Sequence of chain 3.A:
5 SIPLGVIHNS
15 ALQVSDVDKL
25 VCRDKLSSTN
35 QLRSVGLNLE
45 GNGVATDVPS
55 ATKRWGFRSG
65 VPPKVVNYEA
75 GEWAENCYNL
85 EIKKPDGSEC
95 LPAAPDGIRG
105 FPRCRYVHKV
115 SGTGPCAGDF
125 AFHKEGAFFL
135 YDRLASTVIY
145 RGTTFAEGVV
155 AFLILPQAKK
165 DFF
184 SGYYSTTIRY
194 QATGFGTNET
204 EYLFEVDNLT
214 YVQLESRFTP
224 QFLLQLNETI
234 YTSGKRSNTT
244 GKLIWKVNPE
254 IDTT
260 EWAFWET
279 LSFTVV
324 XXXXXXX

Sequence of chain 2.B:
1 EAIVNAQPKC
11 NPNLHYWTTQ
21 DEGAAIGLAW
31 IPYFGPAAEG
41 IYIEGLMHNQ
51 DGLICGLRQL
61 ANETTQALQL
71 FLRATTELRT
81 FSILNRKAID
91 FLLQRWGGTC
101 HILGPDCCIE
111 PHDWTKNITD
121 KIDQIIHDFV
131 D

The protein below binds the small molecule below.
Small molecule (SMILES): CC(=O)N[C@H]1[C@H](O[C@H]2[C@H](O)[C@@H](NC(C)=O)CO[C@@H]2CO)O[C@H](CO)[C@@H](O[C@@H]2O[C@H](CO)[C@@H](O)[C@H](O)[C@@H]2O)[C@@H]1O

Sequence of chain 3.B:
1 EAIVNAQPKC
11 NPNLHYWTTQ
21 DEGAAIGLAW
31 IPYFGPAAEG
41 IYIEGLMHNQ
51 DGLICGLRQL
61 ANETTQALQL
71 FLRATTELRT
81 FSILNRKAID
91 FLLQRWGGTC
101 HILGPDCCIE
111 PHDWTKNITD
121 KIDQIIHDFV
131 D

Binding-site contacts:
Ligand atom C6 contacts residue GLN7 of chain 3.B at 3.5 Å.
Ligand atom O6 contacts residue GLN7 of chain 3.B at 2.6 Å (h-bond).
Ligand atom O3 contacts residue GLU129 of chain 3.A at 4.0 Å.
Ligand atom C2 contacts residue GOL1 of chain 3.K at 3.8 Å.
Ligand atom O7 contacts residue ALA131 of chain 3.A at 4.1 Å.
Ligand atom C7 contacts residue ASN62 of chain 3.B at 3.6 Å.
Ligand atom C8 contacts residue GLU129 of chain 3.A at 3.4 Å.
Ligand atom O7 contacts residue LEU43 of chain 3.A at 3.9 Å.
Ligand atom N2 contacts residue GOL1 of chain 3.K at 3.1 Å (h-bond).
Ligand atom C6 contacts residue ALA6 of chain 3.B at 4.0 Å (hydrophobic).
Ligand atom O6 contacts residue GLU129 of chain 3.A at 4.2 Å.
Ligand atom C2 contacts residue ASN62 of chain 3.B at 2.4 Å.
Ligand atom C5 contacts residue GOL1 of chain 3.K at 4.0 Å.
Ligand atom O6 contacts residue PRO8 of chain 3.B at 3.6 Å.
Ligand atom C8 contacts residue THR65 of chain 3.B at 3.6 Å.
Ligand atom C8 contacts residue GLY130 of chain 3.A at 3.9 Å.
Ligand atom C3 contacts residue GOL1 of chain 3.K at 3.6 Å.
Ligand atom O7 contacts residue ASN62 of chain 3.B at 3.9 Å.
Ligand atom C8 contacts residue ALA131 of chain 3.A at 3.8 Å (hydrophobic).
Ligand atom N2 contacts residue GLU129 of chain 3.A at 4.2 Å.
Ligand atom C5 contacts residue GLN7 of chain 3.B at 3.8 Å.
Ligand atom O5 contacts residue GLN7 of chain 3.B at 3.0 Å (h-bond).
Ligand atom C7 contacts residue GLU129 of chain 3.A at 3.8 Å.
Ligand atom C7 contacts residue GOL1 of chain 3.K at 3.9 Å.
Ligand atom C4 contacts residue ASN62 of chain 3.B at 4.2 Å.
Ligand atom O7 contacts residue VAL153 of chain 3.A at 4.1 Å.
Ligand atom C8 contacts residue VAL153 of chain 3.A at 4.0 Å (hydrophobic).
Ligand atom C1 contacts residue ASN62 of chain 3.B at 1.4 Å.
Ligand atom N2 contacts residue ASN62 of chain 3.B at 2.9 Å (h-bond).
Ligand atom C3 contacts residue ASN62 of chain 3.B at 3.8 Å.
Ligand atom C1 contacts residue GLN7 of chain 3.B at 3.9 Å.
Ligand atom C8 contacts residue PRO8 of chain 3.B at 3.7 Å (hydrophobic).
Ligand atom C1 contacts residue GOL1 of chain 3.K at 3.4 Å.
Ligand atom O6 contacts residue ALA6 of chain 3.B at 4.1 Å.
Ligand atom C8 contacts residue GOL1 of chain 3.K at 3.9 Å.
Ligand atom O5 contacts residue ASN62 of chain 3.B at 2.3 Å (h-bond).
Ligand atom O6 contacts residue LEU28 of chain 2.B at 3.9 Å.
Ligand atom C5 contacts residue ASN62 of chain 3.B at 3.6 Å.
Ligand atom C4 contacts residue GOL1 of chain 3.K at 4.2 Å.
Ligand atom C8 contacts residue TRP30 of chain 2.B at 4.0 Å (hydrophobic).